Sequence of chain 1.A:
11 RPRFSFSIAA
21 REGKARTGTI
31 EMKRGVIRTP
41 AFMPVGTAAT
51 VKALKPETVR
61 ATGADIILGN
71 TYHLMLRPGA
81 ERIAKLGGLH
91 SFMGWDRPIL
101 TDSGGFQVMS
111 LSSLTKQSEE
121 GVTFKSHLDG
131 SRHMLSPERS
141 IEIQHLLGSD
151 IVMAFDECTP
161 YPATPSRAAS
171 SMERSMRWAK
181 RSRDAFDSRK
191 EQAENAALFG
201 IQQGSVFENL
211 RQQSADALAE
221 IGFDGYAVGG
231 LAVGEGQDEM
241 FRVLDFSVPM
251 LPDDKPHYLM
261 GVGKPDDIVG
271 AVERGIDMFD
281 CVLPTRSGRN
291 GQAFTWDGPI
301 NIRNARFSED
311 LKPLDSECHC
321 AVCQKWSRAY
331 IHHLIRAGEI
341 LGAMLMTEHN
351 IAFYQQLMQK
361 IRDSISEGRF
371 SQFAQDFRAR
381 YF

The protein below binds the small molecule below.
Small molecule (SMILES): NCc1c[nH]c2nc(N)[nH]c(=O)c12

Binding-site contacts:
Ligand atom N11 contacts residue MET260 of chain 1.A at 2.8 Å (h-bond).
Ligand atom O6 contacts residue CYS158 of chain 1.A at 3.6 Å (h-bond).
Ligand atom C4 contacts residue PHE106 of chain 1.A at 3.6 Å (hydrophobic).
Ligand atom N3 contacts residue MET260 of chain 1.A at 3.3 Å.
Ligand atom O6 contacts residue ASP156 of chain 1.A at 4.0 Å.
Ligand atom C6 contacts residue GLY229 of chain 1.A at 4.2 Å.
Ligand atom C10 contacts residue LEU231 of chain 1.A at 3.4 Å (hydrophobic).
Ligand atom N2 contacts residue SER103 of chain 1.A at 3.3 Å (h-bond).
Ligand atom O6 contacts residue GLY229 of chain 1.A at 3.4 Å.
Ligand atom C2 contacts residue ILE201 of chain 1.A at 4.2 Å (hydrophobic).
Ligand atom C8 contacts residue GLY261 of chain 1.A at 4.0 Å.
Ligand atom C10 contacts residue GLY230 of chain 1.A at 3.8 Å.
Ligand atom C6 contacts residue ASP156 of chain 1.A at 4.0 Å.
Ligand atom C8 contacts residue MET260 of chain 1.A at 3.9 Å (hydrophobic).
Ligand atom C7 contacts residue PHE106 of chain 1.A at 4.1 Å (hydrophobic).
Ligand atom C5 contacts residue MET260 of chain 1.A at 4.0 Å (hydrophobic).
Ligand atom N1 contacts residue ILE201 of chain 1.A at 4.2 Å.
Ligand atom C6 contacts residue CYS158 of chain 1.A at 4.2 Å (hydrophobic).
Ligand atom C10 contacts residue MET260 of chain 1.A at 3.8 Å (hydrophobic).
Ligand atom C2 contacts residue ASP156 of chain 1.A at 3.8 Å.
Ligand atom N9 contacts residue MET260 of chain 1.A at 4.1 Å.
Ligand atom C2 contacts residue PHE106 of chain 1.A at 4.0 Å (hydrophobic).
Ligand atom C5 contacts residue PHE106 of chain 1.A at 4.1 Å (hydrophobic).
Ligand atom N2 contacts residue ILE201 of chain 1.A at 3.7 Å.
Ligand atom N1 contacts residue ASP156 of chain 1.A at 3.1 Å (salt-bridge).
Ligand atom N2 contacts residue MET260 of chain 1.A at 4.0 Å.
Ligand atom C4 contacts residue MET260 of chain 1.A at 3.7 Å (hydrophobic).
Ligand atom C2 contacts residue MET260 of chain 1.A at 3.6 Å (hydrophobic).
Ligand atom N11 contacts residue LEU231 of chain 1.A at 2.7 Å (h-bond).
Ligand atom C6 contacts residue GLY230 of chain 1.A at 4.0 Å.
Ligand atom N2 contacts residue ASP156 of chain 1.A at 3.0 Å (salt-bridge).
Ligand atom C7 contacts residue MET260 of chain 1.A at 3.8 Å (hydrophobic).
Ligand atom N3 contacts residue PHE106 of chain 1.A at 3.5 Å.
Ligand atom C6 contacts residue MET260 of chain 1.A at 4.0 Å (hydrophobic).
Ligand atom N1 contacts residue MET260 of chain 1.A at 3.9 Å.
Ligand atom O6 contacts residue GLN203 of chain 1.A at 3.4 Å (h-bond).
Ligand atom N11 contacts residue GLY261 of chain 1.A at 3.9 Å.
Ligand atom N9 contacts residue PHE106 of chain 1.A at 3.9 Å.
Ligand atom O6 contacts residue GLY230 of chain 1.A at 2.9 Å (h-bond).
Ligand atom C8 contacts residue PHE106 of chain 1.A at 4.1 Å (hydrophobic).